Sequence of chain 1.GB:
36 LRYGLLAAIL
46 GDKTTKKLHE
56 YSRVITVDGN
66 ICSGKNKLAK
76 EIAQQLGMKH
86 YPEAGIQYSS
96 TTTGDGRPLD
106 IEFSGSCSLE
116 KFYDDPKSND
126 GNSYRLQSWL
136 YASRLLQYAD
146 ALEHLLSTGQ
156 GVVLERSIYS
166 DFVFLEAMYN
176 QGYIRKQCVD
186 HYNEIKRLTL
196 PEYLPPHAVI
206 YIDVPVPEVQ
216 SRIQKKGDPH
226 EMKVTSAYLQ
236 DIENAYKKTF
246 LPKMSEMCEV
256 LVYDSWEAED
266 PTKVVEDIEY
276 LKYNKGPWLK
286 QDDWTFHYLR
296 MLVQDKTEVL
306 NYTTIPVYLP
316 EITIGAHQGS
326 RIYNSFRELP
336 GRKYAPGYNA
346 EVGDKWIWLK

Binding-site contacts:
Ligand atom C6 contacts residue ARG139 of chain 1.GB at 3.5 Å.
Ligand atom O2A contacts residue ILE66 of chain 1.GB at 2.8 Å (h-bond).
Ligand atom O1G contacts residue MG1 of chain 1.EF at 2.1 Å.
Ligand atom O3' contacts residue TYR118 of chain 1.GB at 2.5 Å (h-bond).
Ligand atom PG contacts residue MG1 of chain 1.EF at 3.3 Å.
Ligand atom O1G contacts residue ASN71 of chain 1.GB at 3.5 Å (h-bond).
Ligand atom O2G contacts residue SER68 of chain 1.GB at 2.9 Å (h-bond).
Ligand atom PB contacts residue MG1 of chain 1.EF at 3.2 Å.
Ligand atom N1 contacts residue GLN132 of chain 1.GB at 3.2 Å (h-bond).
Ligand atom O6 contacts residue PHE169 of chain 1.GB at 3.5 Å.
Ligand atom PA contacts residue GLU88 of chain 1.GB at 3.2 Å.
Ligand atom PA contacts residue ILE66 of chain 1.GB at 3.3 Å.
Ligand atom C6 contacts residue LEU135 of chain 1.GB at 3.5 Å (hydrophobic).
Ligand atom O1B contacts residue LYS221 of chain 1.GB at 3.3 Å.
Ligand atom O6 contacts residue ARG139 of chain 1.GB at 3.1 Å (salt-bridge).
Ligand atom O3A contacts residue ILE66 of chain 1.GB at 2.9 Å (h-bond).
Ligand atom N2 contacts residue MET173 of chain 1.GB at 3.3 Å.
Ligand atom C2' contacts residue TYR118 of chain 1.GB at 3.3 Å (hydrophobic).
Ligand atom O2A contacts residue LYS70 of chain 1.GB at 3.4 Å.
Ligand atom O1A contacts residue MG1 of chain 1.EF at 2.7 Å.
Ligand atom N2 contacts residue PHE117 of chain 1.GB at 3.3 Å.
Ligand atom C5 contacts residue ARG139 of chain 1.GB at 3.3 Å.
Ligand atom C8 contacts residue ARG139 of chain 1.GB at 3.5 Å.
Ligand atom O3B contacts residue MG1 of chain 1.EF at 3.4 Å.
Ligand atom C8 contacts residue GLU88 of chain 1.GB at 3.3 Å.
Ligand atom O5' contacts residue GLU88 of chain 1.GB at 3.5 Å (salt-bridge).
Ligand atom C3' contacts residue TYR118 of chain 1.GB at 3.4 Å (hydrophobic).
Ligand atom O1A contacts residue GLU88 of chain 1.GB at 2.5 Å (salt-bridge).
Ligand atom O6 contacts residue ASP166 of chain 1.GB at 2.9 Å (salt-bridge).
Ligand atom C6 contacts residue PHE169 of chain 1.GB at 3.5 Å (hydrophobic).
Ligand atom O1A contacts residue LYS70 of chain 1.GB at 3.4 Å (salt-bridge).
Ligand atom O2G contacts residue CYS67 of chain 1.GB at 3.3 Å.
Ligand atom O2G contacts residue ILE66 of chain 1.GB at 3.2 Å (h-bond).
Ligand atom O2A contacts residue GLU88 of chain 1.GB at 3.3 Å (salt-bridge).
Ligand atom N7 contacts residue ARG139 of chain 1.GB at 2.5 Å (salt-bridge).
Ligand atom O2A contacts residue ARG161 of chain 1.GB at 3.1 Å (salt-bridge).
Ligand atom O3G contacts residue ASN71 of chain 1.GB at 3.5 Å (h-bond).
Ligand atom O6 contacts residue GLN132 of chain 1.GB at 3.1 Å (h-bond).
Ligand atom O2B contacts residue MG1 of chain 1.EF at 2.1 Å.
Ligand atom O3G contacts residue LYS70 of chain 1.GB at 3.3 Å (salt-bridge).

The small molecule below binds the protein below.
Small molecule (SMILES): Nc1nc2c(ncn2[C@H]2C[C@H](O)[C@@H](CO[P](=O)(O)O[P](=O)(O)OP(=O)(O)O)O2)c(=O)[nH]1